Binding-site contacts:
Ligand atom O5 contacts residue LYS717 of chain 1.A at 4.0 Å.
Ligand atom C6 contacts residue LYS717 of chain 1.A at 4.2 Å.
Ligand atom C7 contacts residue ASN714 of chain 1.A at 3.2 Å.
Ligand atom C1 contacts residue ASN714 of chain 1.A at 1.4 Å.
Ligand atom C3 contacts residue ASN714 of chain 1.A at 3.8 Å.
Ligand atom O7 contacts residue ASN714 of chain 1.A at 2.9 Å (h-bond).
Ligand atom N2 contacts residue ASN714 of chain 1.A at 3.0 Å (h-bond).
Ligand atom C8 contacts residue ASP711 of chain 1.A at 4.0 Å.
Ligand atom C5 contacts residue ASN714 of chain 1.A at 3.7 Å.
Ligand atom C4 contacts residue ASN714 of chain 1.A at 4.2 Å.
Ligand atom C2 contacts residue ASN714 of chain 1.A at 2.5 Å.
Ligand atom C5 contacts residue LYS717 of chain 1.A at 4.3 Å.
Ligand atom O5 contacts residue ASN714 of chain 1.A at 2.3 Å (h-bond).

Sequence of chain 1.A:
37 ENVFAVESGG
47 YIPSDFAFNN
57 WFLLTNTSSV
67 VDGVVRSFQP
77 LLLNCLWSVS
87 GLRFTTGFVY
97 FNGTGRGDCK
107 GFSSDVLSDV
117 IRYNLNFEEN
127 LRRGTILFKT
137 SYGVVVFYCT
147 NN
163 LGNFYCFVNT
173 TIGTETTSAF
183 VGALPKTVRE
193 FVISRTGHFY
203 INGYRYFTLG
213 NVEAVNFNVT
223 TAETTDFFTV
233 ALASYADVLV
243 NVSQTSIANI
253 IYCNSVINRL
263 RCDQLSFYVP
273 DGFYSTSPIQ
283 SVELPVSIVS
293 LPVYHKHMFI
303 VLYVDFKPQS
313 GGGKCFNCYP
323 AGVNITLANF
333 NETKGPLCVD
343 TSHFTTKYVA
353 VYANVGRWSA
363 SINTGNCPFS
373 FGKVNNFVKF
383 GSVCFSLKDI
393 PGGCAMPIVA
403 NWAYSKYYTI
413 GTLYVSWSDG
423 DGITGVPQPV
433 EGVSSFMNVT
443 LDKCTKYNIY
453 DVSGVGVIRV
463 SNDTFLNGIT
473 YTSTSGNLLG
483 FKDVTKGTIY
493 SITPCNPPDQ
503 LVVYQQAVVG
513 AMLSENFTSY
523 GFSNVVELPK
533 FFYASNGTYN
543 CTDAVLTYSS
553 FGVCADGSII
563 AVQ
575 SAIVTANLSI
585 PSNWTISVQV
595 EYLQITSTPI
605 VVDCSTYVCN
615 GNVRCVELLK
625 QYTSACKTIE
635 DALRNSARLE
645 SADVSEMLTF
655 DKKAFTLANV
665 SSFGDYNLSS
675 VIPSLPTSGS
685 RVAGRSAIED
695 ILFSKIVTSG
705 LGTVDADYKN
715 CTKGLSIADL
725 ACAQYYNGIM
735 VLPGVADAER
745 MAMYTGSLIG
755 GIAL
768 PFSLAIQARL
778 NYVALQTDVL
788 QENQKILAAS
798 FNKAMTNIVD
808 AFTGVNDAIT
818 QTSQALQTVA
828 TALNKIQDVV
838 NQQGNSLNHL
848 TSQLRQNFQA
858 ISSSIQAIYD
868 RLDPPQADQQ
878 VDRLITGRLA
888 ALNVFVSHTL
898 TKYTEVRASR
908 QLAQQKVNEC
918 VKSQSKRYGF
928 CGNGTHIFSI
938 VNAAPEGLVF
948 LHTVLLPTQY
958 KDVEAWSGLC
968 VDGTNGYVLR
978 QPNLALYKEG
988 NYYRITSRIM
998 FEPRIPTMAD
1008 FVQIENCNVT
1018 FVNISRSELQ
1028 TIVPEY

A protein and the small-molecule ligand that binds it are described below.
Small molecule (SMILES): CC(=O)N[C@@H]1[C@@H](O)[C@H](O)[C@@H](CO)O[C@H]1O